Binding-site contacts:
Ligand atom C1 contacts residue ASP62 of chain 1.L at 3.2 Å.
Ligand atom O5 contacts residue GLY106 of chain 1.I at 3.2 Å (h-bond).
Ligand atom O7 contacts residue VAL108 of chain 1.I at 3.0 Å (h-bond).
Ligand atom C5 contacts residue GLN47 of chain 1.L at 3.8 Å.
Ligand atom O4 contacts residue ASP62 of chain 1.L at 3.8 Å.
Ligand atom O6 contacts residue ASP62 of chain 1.L at 2.8 Å (salt-bridge).
Ligand atom C3 contacts residue ARG103 of chain 1.I at 3.5 Å.
Ligand atom N2 contacts residue ASN301 of chain 1.F at 2.9 Å (h-bond).
Ligand atom N2 contacts residue HIS299 of chain 1.F at 3.1 Å (h-bond).
Ligand atom C4 contacts residue ARG103 of chain 1.I at 3.4 Å.
Ligand atom C5 contacts residue ASN301 of chain 1.F at 3.6 Å.
Ligand atom C4 contacts residue GLN47 of chain 1.L at 3.3 Å.
Ligand atom C3 contacts residue GLY106 of chain 1.I at 3.8 Å.
Ligand atom O7 contacts residue VAL107 of chain 1.I at 3.4 Å.
Ligand atom C6 contacts residue GLY106 of chain 1.I at 3.7 Å.
Ligand atom C1 contacts residue GLY106 of chain 1.I at 3.8 Å.
Ligand atom C5 contacts residue GLY106 of chain 1.I at 3.7 Å.
Ligand atom C1 contacts residue ASN301 of chain 1.F at 1.4 Å.
Ligand atom O4 contacts residue VAL107 of chain 1.I at 3.3 Å.
Ligand atom O7 contacts residue ASN301 of chain 1.F at 3.0 Å (h-bond).
Ligand atom C8 contacts residue THR267 of chain 1.F at 3.7 Å.
Ligand atom O3 contacts residue ARG103 of chain 1.I at 2.8 Å (salt-bridge).
Ligand atom O2 contacts residue ASP62 of chain 1.L at 3.5 Å (salt-bridge).
Ligand atom O2 contacts residue ASN45 of chain 1.L at 3.8 Å.
Ligand atom C6 contacts residue GLN47 of chain 1.L at 3.3 Å.
Ligand atom C2 contacts residue GLY106 of chain 1.I at 3.3 Å.
Ligand atom O4 contacts residue ARG103 of chain 1.I at 2.6 Å (salt-bridge).
Ligand atom C4 contacts residue GLY106 of chain 1.I at 3.6 Å.
Ligand atom C2 contacts residue ASN301 of chain 1.F at 2.4 Å.
Ligand atom C3 contacts residue ASN301 of chain 1.F at 3.8 Å.
Ligand atom O3 contacts residue SER25 of chain 1.L at 3.6 Å.
Ligand atom C2 contacts residue ILE104 of chain 1.I at 3.7 Å (hydrophobic).
Ligand atom O4 contacts residue GLN47 of chain 1.L at 3.5 Å (h-bond).
Ligand atom O3 contacts residue ILE104 of chain 1.I at 3.6 Å.
Ligand atom O6 contacts residue GLN47 of chain 1.L at 2.3 Å (h-bond).
Ligand atom O2 contacts residue ILE104 of chain 1.I at 3.2 Å.
Ligand atom C2 contacts residue HIS299 of chain 1.F at 3.9 Å.
Ligand atom C7 contacts residue ASN301 of chain 1.F at 3.1 Å.
Ligand atom O3 contacts residue ASN45 of chain 1.L at 3.5 Å (h-bond).
Ligand atom O5 contacts residue ASN301 of chain 1.F at 2.3 Å (h-bond).

The small molecule below binds the protein below.
Small molecule (SMILES): CC(=O)N[C@H]1[C@H](O[C@H]2[C@H](O)[C@@H](NC(C)=O)CO[C@@H]2CO)O[C@H](CO)[C@@H](O[C@@H]2O[C@H](CO[C@H]3O[C@H](CO[C@H]4O[C@H](CO)[C@@H](O)[C@H](O)[C@@H]4O)[C@@H](O)[C@H](O)[C@@H]3O)[C@@H](O)[C@H](O[C@H]3O[C@H](CO)[C@@H](O)[C@H](O)[C@@H]3O)[C@@H]2O)[C@@H]1O

Sequence of chain 1.I:
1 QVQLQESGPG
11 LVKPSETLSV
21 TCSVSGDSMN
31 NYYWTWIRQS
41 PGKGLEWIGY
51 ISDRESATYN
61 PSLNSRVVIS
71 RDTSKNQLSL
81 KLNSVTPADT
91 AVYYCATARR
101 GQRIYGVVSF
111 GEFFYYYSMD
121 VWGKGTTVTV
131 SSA

Sequence of chain 1.L:
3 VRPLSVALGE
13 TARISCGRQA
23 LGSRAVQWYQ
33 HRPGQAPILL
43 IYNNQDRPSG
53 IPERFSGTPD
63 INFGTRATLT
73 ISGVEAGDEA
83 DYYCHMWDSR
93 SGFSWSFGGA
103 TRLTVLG

Sequence of chain 1.F:
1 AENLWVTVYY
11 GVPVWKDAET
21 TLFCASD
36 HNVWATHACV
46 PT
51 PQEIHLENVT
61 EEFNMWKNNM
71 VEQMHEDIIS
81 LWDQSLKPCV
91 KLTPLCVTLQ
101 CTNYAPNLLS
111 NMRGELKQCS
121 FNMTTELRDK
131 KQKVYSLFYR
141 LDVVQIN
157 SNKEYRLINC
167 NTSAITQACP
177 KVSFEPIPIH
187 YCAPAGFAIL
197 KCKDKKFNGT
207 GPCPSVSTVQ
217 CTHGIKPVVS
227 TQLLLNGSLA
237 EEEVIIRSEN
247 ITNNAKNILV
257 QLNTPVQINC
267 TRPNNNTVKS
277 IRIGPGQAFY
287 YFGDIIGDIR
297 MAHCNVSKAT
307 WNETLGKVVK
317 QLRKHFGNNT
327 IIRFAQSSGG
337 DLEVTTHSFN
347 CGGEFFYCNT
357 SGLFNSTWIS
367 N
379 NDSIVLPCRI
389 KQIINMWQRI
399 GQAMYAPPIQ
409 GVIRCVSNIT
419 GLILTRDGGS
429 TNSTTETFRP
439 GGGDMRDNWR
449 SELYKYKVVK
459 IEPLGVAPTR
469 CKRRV